Binding-site contacts:
Ligand atom C3 contacts residue ASN25 of chain 1.A at 3.7 Å.
Ligand atom N2 contacts residue ASN23 of chain 1.A at 4.0 Å.
Ligand atom C8 contacts residue ARG24 of chain 1.A at 4.5 Å.
Ligand atom C7 contacts residue ASN25 of chain 1.A at 3.8 Å.
Ligand atom C7 contacts residue ASN23 of chain 1.A at 4.1 Å.
Ligand atom C8 contacts residue ASN23 of chain 1.A at 3.1 Å.
Ligand atom N2 contacts residue ASN25 of chain 1.A at 3.0 Å (h-bond).
Ligand atom C2 contacts residue ASN25 of chain 1.A at 2.4 Å.
Ligand atom C1 contacts residue ASN25 of chain 1.A at 1.4 Å.
Ligand atom O5 contacts residue GLN46 of chain 1.A at 4.1 Å.
Ligand atom O5 contacts residue ASN25 of chain 1.A at 2.3 Å (h-bond).
Ligand atom C6 contacts residue GLN46 of chain 1.A at 4.4 Å.
Ligand atom C4 contacts residue ASN25 of chain 1.A at 4.2 Å.
Ligand atom O7 contacts residue ASN25 of chain 1.A at 4.2 Å.
Ligand atom C5 contacts residue ASN25 of chain 1.A at 3.6 Å.

Sequence of chain 1.A:
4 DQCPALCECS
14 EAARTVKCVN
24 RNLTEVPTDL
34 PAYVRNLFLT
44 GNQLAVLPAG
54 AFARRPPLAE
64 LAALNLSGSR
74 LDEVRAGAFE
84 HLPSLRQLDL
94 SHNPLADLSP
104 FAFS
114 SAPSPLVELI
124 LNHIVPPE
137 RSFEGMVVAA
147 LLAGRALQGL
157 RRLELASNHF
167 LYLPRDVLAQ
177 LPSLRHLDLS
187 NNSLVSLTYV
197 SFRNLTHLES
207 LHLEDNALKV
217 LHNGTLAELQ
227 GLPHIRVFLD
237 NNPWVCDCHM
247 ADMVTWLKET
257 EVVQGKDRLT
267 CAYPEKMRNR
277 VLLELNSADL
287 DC

A small-molecule ligand and the protein it binds are described below.
Small molecule (SMILES): CC(=O)N[C@@H]1[C@@H](O)[C@H](O)[C@@H](CO)O[C@H]1O